This small molecule binds to this protein.
Small molecule (SMILES): CC(C)(C)OC(=O)N[C@@H](Cc1ccncc1)C(=O)/N=C\c1ccc2-c3ccccn3->[Ir+]34(c5cc(F)cc(F)c5-c5ccccn->35)(c3cc(F)cc(F)c3-c3ccccn->43)<-n2c1

Sequence of chain 2.A:
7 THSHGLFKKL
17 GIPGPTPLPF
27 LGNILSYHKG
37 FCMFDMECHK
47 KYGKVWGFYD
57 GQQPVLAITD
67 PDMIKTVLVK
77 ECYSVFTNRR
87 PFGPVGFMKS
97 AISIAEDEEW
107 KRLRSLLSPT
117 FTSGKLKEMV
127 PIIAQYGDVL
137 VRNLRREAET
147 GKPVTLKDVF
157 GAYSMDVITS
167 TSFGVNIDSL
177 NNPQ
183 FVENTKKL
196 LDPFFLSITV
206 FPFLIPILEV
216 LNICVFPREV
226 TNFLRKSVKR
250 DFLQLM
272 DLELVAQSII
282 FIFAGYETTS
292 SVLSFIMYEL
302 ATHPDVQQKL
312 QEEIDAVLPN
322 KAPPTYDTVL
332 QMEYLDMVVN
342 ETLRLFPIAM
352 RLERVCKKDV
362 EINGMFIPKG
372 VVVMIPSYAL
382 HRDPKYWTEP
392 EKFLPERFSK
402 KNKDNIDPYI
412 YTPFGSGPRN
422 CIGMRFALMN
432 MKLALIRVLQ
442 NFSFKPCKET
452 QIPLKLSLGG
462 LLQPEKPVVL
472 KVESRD

Binding-site contacts:
Ligand atom C51 contacts residue THR289 of chain 2.A at 3.4 Å.
Ligand atom C32 contacts residue VAL220 of chain 2.A at 3.5 Å (hydrophobic).
Ligand atom C47 contacts residue ALA285 of chain 2.A at 4.0 Å (hydrophobic).
Ligand atom N53 contacts residue HEM1 of chain 2.B at 1.9 Å.
Ligand atom C49 contacts residue ALA285 of chain 2.A at 3.5 Å (hydrophobic).
Ligand atom C42 contacts residue LEU462 of chain 2.A at 3.9 Å (hydrophobic).
Ligand atom F08 contacts residue PHE88 of chain 2.A at 3.8 Å.
Ligand atom O58 contacts residue SER99 of chain 2.A at 3.1 Å (h-bond).
Ligand atom C31 contacts residue PHE221 of chain 2.A at 3.7 Å (hydrophobic).
Ligand atom C39 contacts residue PHE284 of chain 2.A at 3.7 Å (hydrophobic).
Ligand atom F24 contacts residue PHE88 of chain 2.A at 3.0 Å.
Ligand atom C59 contacts residue SER99 of chain 2.A at 3.9 Å.
Ligand atom C26 contacts residue PHE221 of chain 2.A at 3.7 Å (hydrophobic).
Ligand atom F24 contacts residue GLY89 of chain 2.A at 3.6 Å.
Ligand atom C29 contacts residue MET94 of chain 2.A at 4.0 Å (hydrophobic).
Ligand atom C35 contacts residue VAL220 of chain 2.A at 3.2 Å (hydrophobic).
Ligand atom C60 contacts residue HEM1 of chain 2.B at 3.7 Å.
Ligand atom C15 contacts residue PHE200 of chain 2.A at 3.8 Å (hydrophobic).
Ligand atom C21 contacts residue PHE88 of chain 2.A at 3.4 Å (hydrophobic).
Ligand atom F24 contacts residue PRO90 of chain 2.A at 3.6 Å.
Ligand atom C18 contacts residue PHE88 of chain 2.A at 3.6 Å (hydrophobic).
Ligand atom C50 contacts residue ALA285 of chain 2.A at 3.3 Å (hydrophobic).
Ligand atom C29 contacts residue PHE221 of chain 2.A at 3.7 Å (hydrophobic).
Ligand atom C34 contacts residue PHE284 of chain 2.A at 3.9 Å (hydrophobic).
Ligand atom C49 contacts residue HEM1 of chain 2.B at 2.8 Å.
Ligand atom C46 contacts residue THR289 of chain 2.A at 3.5 Å.
Ligand atom C11 contacts residue PHE200 of chain 2.A at 3.3 Å (hydrophobic).
Ligand atom C14 contacts residue ASP197 of chain 2.A at 3.7 Å.
Ligand atom C28 contacts residue ILE100 of chain 2.A at 4.0 Å (hydrophobic).
Ligand atom C50 contacts residue HEM1 of chain 2.B at 4.0 Å.
Ligand atom C18 contacts residue GLY89 of chain 2.A at 3.4 Å.
Ligand atom C21 contacts residue GLY89 of chain 2.A at 4.0 Å.
Ligand atom C14 contacts residue PHE200 of chain 2.A at 4.0 Å (hydrophobic).
Ligand atom C59 contacts residue ARG85 of chain 2.A at 4.1 Å.
Ligand atom C29 contacts residue ILE100 of chain 2.A at 3.4 Å (hydrophobic).
Ligand atom C51 contacts residue HEM1 of chain 2.B at 4.0 Å.
Ligand atom C47 contacts residue THR289 of chain 2.A at 3.6 Å.
Ligand atom C51 contacts residue ILE349 of chain 2.A at 4.0 Å (hydrophobic).
Ligand atom C35 contacts residue PHE221 of chain 2.A at 3.9 Å (hydrophobic).
Ligand atom C52 contacts residue HEM1 of chain 2.B at 2.8 Å.